Binding-site contacts:
Ligand atom C4 contacts residue GOL1 of chain 1.G at 4.0 Å.
Ligand atom C4 contacts residue THR198 of chain 1.A at 3.3 Å.
Ligand atom S1 contacts residue HIS93 of chain 1.A at 3.9 Å.
Ligand atom O2 contacts residue TRP207 of chain 1.A at 3.6 Å.
Ligand atom N1 contacts residue HIS95 of chain 1.A at 3.4 Å (h-bond).
Ligand atom O1 contacts residue VAL141 of chain 1.A at 4.0 Å.
Ligand atom C9 contacts residue GLN91 of chain 1.A at 3.7 Å.
Ligand atom O2 contacts residue THR197 of chain 1.A at 2.9 Å (h-bond).
Ligand atom C6 contacts residue LEU196 of chain 1.A at 4.0 Å (hydrophobic).
Ligand atom C4 contacts residue LEU196 of chain 1.A at 4.0 Å (hydrophobic).
Ligand atom C9 contacts residue PHE129 of chain 1.A at 3.6 Å (hydrophobic).
Ligand atom C1 contacts residue HIS93 of chain 1.A at 4.0 Å.
Ligand atom C1 contacts residue LEU196 of chain 1.A at 3.7 Å (hydrophobic).
Ligand atom O2 contacts residue SER195 of chain 1.A at 4.0 Å.
Ligand atom O1 contacts residue HIS118 of chain 1.A at 3.5 Å (h-bond).
Ligand atom S1 contacts residue THR197 of chain 1.A at 3.8 Å.
Ligand atom C7 contacts residue GOL1 of chain 1.G at 4.0 Å.
Ligand atom C2 contacts residue LEU196 of chain 1.A at 3.7 Å (hydrophobic).
Ligand atom C1 contacts residue VAL120 of chain 1.A at 4.1 Å (hydrophobic).
Ligand atom C3 contacts residue THR197 of chain 1.A at 4.2 Å.
Ligand atom N1 contacts residue HIS118 of chain 1.A at 3.5 Å (h-bond).
Ligand atom C5 contacts residue GOL1 of chain 1.G at 4.0 Å.
Ligand atom S1 contacts residue HIS118 of chain 1.A at 4.1 Å.
Ligand atom C8 contacts residue GOL1 of chain 1.G at 3.9 Å.
Ligand atom N1 contacts residue HIS93 of chain 1.A at 3.4 Å (h-bond).
Ligand atom C3 contacts residue THR198 of chain 1.A at 3.5 Å.
Ligand atom S1 contacts residue ZN1 of chain 1.B at 3.1 Å.
Ligand atom N1 contacts residue ZN1 of chain 1.B at 2.1 Å.
Ligand atom C5 contacts residue LEU196 of chain 1.A at 3.9 Å (hydrophobic).
Ligand atom C3 contacts residue LEU196 of chain 1.A at 3.8 Å (hydrophobic).
Ligand atom O1 contacts residue ZN1 of chain 1.B at 3.0 Å.
Ligand atom C6 contacts residue GOL1 of chain 1.G at 4.0 Å.
Ligand atom O1 contacts residue VAL120 of chain 1.A at 4.0 Å.
Ligand atom O1 contacts residue TRP207 of chain 1.A at 4.1 Å.
Ligand atom O2 contacts residue LEU196 of chain 1.A at 3.2 Å.
Ligand atom C9 contacts residue GOL1 of chain 1.G at 4.1 Å.
Ligand atom C8 contacts residue PHE129 of chain 1.A at 3.6 Å (hydrophobic).
Ligand atom O1 contacts residue HIS93 of chain 1.A at 3.3 Å.
Ligand atom O2 contacts residue ZN1 of chain 1.B at 4.1 Å.
Ligand atom N1 contacts residue THR197 of chain 1.A at 2.7 Å (h-bond).

A protein and the small-molecule ligand that binds it are described below.
Small molecule (SMILES): NS(=O)(=O)c1ccc2c(c1)CCC2

Sequence of chain 1.A:
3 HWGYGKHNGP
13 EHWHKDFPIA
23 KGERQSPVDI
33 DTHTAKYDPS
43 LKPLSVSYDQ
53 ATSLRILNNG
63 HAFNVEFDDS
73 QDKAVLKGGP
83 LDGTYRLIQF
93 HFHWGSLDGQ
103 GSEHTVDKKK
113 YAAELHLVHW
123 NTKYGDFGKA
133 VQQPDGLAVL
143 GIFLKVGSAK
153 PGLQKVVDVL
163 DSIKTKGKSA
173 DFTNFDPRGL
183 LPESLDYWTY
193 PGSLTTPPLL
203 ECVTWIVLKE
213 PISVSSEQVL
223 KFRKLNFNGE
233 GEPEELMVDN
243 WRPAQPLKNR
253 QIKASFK